Sequence of chain 1.H:
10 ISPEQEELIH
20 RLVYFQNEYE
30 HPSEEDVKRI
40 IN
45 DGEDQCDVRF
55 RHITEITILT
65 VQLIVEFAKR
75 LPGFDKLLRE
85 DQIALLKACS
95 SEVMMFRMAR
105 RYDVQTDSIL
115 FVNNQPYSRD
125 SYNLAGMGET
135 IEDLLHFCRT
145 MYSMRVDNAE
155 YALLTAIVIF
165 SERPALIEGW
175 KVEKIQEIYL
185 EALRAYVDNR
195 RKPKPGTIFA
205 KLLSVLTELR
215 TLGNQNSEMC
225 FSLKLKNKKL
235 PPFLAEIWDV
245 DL

This protein binds this small molecule.
Small molecule (SMILES): CC(C)CC[C@@H](O)[C@](C)(O)[C@H]1CC[C@@]2(O)C3=CC(=O)[C@@H]4C[C@@H](O)[C@@H](O)C[C@]4(C)[C@H]3CC[C@]12C

Binding-site contacts:
Ligand atom O22 contacts residue LEU138 of chain 1.H at 3.5 Å.
Ligand atom O3 contacts residue GLU29 of chain 1.H at 3.2 Å (salt-bridge).
Ligand atom C26 contacts residue THR58 of chain 1.H at 3.8 Å.
Ligand atom C15 contacts residue THR61 of chain 1.H at 3.5 Å.
Ligand atom C4 contacts residue VAL116 of chain 1.H at 3.5 Å (hydrophobic).
Ligand atom C4 contacts residue THR64 of chain 1.H at 3.5 Å.
Ligand atom C18 contacts residue TYR126 of chain 1.H at 3.1 Å (hydrophobic).
Ligand atom C19 contacts residue ILE113 of chain 1.H at 3.9 Å (hydrophobic).
Ligand atom C7 contacts residue PHE115 of chain 1.H at 3.8 Å (hydrophobic).
Ligand atom C26 contacts residue THR61 of chain 1.H at 3.5 Å.
Ligand atom C14 contacts residue THR61 of chain 1.H at 3.9 Å.
Ligand atom C5 contacts residue VAL116 of chain 1.H at 3.8 Å (hydrophobic).
Ligand atom O20 contacts residue TYR126 of chain 1.H at 2.6 Å (h-bond).
Ligand atom C16 contacts residue ILE57 of chain 1.H at 3.6 Å (hydrophobic).
Ligand atom C2 contacts residue GLU29 of chain 1.H at 3.8 Å.
Ligand atom C26 contacts residue ILE57 of chain 1.H at 3.7 Å (hydrophobic).
Ligand atom C20 contacts residue TYR126 of chain 1.H at 3.8 Å (hydrophobic).
Ligand atom C15 contacts residue PHE115 of chain 1.H at 3.5 Å (hydrophobic).
Ligand atom C3 contacts residue GLU29 of chain 1.H at 3.5 Å.
Ligand atom C16 contacts residue TYR126 of chain 1.H at 3.6 Å (hydrophobic).
Ligand atom C1 contacts residue ARG101 of chain 1.H at 3.6 Å.
Ligand atom O14 contacts residue THR61 of chain 1.H at 2.8 Å (h-bond).
Ligand atom C27 contacts residue MET131 of chain 1.H at 3.7 Å (hydrophobic).
Ligand atom C6 contacts residue ILE60 of chain 1.H at 3.6 Å (hydrophobic).
Ligand atom C16 contacts residue THR61 of chain 1.H at 3.5 Å.
Ligand atom C6 contacts residue PHE115 of chain 1.H at 3.9 Å (hydrophobic).
Ligand atom O6 contacts residue VAL116 of chain 1.H at 2.7 Å (h-bond).
Ligand atom O6 contacts residue PHE115 of chain 1.H at 3.1 Å.
Ligand atom O3 contacts residue ARG105 of chain 1.H at 3.6 Å (salt-bridge).
Ligand atom C7 contacts residue ILE60 of chain 1.H at 3.6 Å (hydrophobic).
Ligand atom O6 contacts residue ILE60 of chain 1.H at 3.5 Å.
Ligand atom O3 contacts residue PRO31 of chain 1.H at 3.7 Å.
Ligand atom C6 contacts residue VAL116 of chain 1.H at 3.8 Å (hydrophobic).
Ligand atom C19 contacts residue ARG105 of chain 1.H at 3.9 Å.
Ligand atom O3 contacts residue HIS30 of chain 1.H at 3.5 Å.
Ligand atom O14 contacts residue THR64 of chain 1.H at 3.5 Å (h-bond).
Ligand atom O2 contacts residue ARG101 of chain 1.H at 3.3 Å (salt-bridge).
Ligand atom C17 contacts residue THR61 of chain 1.H at 3.9 Å.
Ligand atom C9 contacts residue THR64 of chain 1.H at 3.5 Å.
Ligand atom O2 contacts residue GLU29 of chain 1.H at 2.9 Å (salt-bridge).